Sequence of chain 1.N:
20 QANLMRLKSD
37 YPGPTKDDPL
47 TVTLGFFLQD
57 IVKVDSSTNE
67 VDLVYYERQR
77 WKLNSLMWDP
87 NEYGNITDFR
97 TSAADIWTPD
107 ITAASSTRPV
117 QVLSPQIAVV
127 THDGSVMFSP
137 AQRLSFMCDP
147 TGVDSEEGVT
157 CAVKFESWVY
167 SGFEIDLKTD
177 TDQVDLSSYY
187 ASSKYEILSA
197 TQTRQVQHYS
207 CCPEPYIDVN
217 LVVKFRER

Sequence of chain 1.O:
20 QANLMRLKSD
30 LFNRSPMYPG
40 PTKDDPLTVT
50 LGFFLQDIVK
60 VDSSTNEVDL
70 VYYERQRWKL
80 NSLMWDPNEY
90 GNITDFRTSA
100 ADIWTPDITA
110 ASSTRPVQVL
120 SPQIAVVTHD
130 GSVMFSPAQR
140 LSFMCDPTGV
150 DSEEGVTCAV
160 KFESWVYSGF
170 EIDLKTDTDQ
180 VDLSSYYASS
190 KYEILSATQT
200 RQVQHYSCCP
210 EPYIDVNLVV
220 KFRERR

Binding-site contacts:
Ligand atom OAJ contacts residue TYR72 of chain 1.O at 3.4 Å.
Ligand atom CAF contacts residue CYS207 of chain 1.N at 4.2 Å (hydrophobic).
Ligand atom CAQ contacts residue TYR212 of chain 1.N at 4.4 Å (hydrophobic).
Ligand atom CAR contacts residue GLU162 of chain 1.N at 4.0 Å.
Ligand atom NAY contacts residue TRP164 of chain 1.N at 2.9 Å (h-bond).
Ligand atom CAS contacts residue SER163 of chain 1.N at 3.7 Å.
Ligand atom CAI contacts residue TYR72 of chain 1.O at 3.9 Å (hydrophobic).
Ligand atom CAL contacts residue SER184 of chain 1.O at 4.3 Å.
Ligand atom OAO contacts residue TYR205 of chain 1.N at 3.8 Å.
Ligand atom CAX contacts residue GLU162 of chain 1.N at 4.1 Å.
Ligand atom CAU contacts residue TYR212 of chain 1.N at 3.5 Å (hydrophobic).
Ligand atom CAL contacts residue TYR205 of chain 1.N at 3.7 Å (hydrophobic).
Ligand atom CAD contacts residue SER135 of chain 1.O at 3.9 Å.
Ligand atom CAS contacts residue TYR212 of chain 1.N at 4.0 Å (hydrophobic).
Ligand atom OAJ contacts residue PHE53 of chain 1.O at 3.5 Å.
Ligand atom CAS contacts residue GLU162 of chain 1.N at 4.3 Å.
Ligand atom CAI contacts residue SER184 of chain 1.O at 4.2 Å.
Ligand atom CAV contacts residue TRP164 of chain 1.N at 3.8 Å (hydrophobic).
Ligand atom CAX contacts residue TRP164 of chain 1.N at 3.3 Å (hydrophobic).
Ligand atom OAO contacts residue GLU162 of chain 1.N at 4.0 Å.
Ligand atom CAE contacts residue PHE53 of chain 1.O at 3.7 Å (hydrophobic).
Ligand atom CAP contacts residue TYR205 of chain 1.N at 3.4 Å (hydrophobic).
Ligand atom CAT contacts residue TYR212 of chain 1.N at 3.9 Å (hydrophobic).
Ligand atom CAD contacts residue ARG74 of chain 1.O at 3.4 Å.
Ligand atom CAW contacts residue TRP164 of chain 1.N at 3.6 Å (hydrophobic).
Ligand atom CAE contacts residue CYS207 of chain 1.N at 4.3 Å (hydrophobic).
Ligand atom CAR contacts residue TYR212 of chain 1.N at 4.0 Å (hydrophobic).
Ligand atom CAC contacts residue SER135 of chain 1.O at 3.8 Å.
Ligand atom CAF contacts residue PHE53 of chain 1.O at 3.6 Å (hydrophobic).
Ligand atom CAM contacts residue TYR205 of chain 1.N at 3.5 Å (hydrophobic).
Ligand atom NAH contacts residue TYR72 of chain 1.O at 4.0 Å.
Ligand atom CAU contacts residue CYS208 of chain 1.N at 4.4 Å (hydrophobic).
Ligand atom CAE contacts residue ARG74 of chain 1.O at 3.3 Å.
Ligand atom OAJ contacts residue SER184 of chain 1.O at 3.5 Å (h-bond).
Ligand atom CAQ contacts residue GLU162 of chain 1.N at 3.0 Å.
Ligand atom NAY contacts residue SER163 of chain 1.N at 4.4 Å.
Ligand atom CAN contacts residue CYS207 of chain 1.N at 4.3 Å (hydrophobic).
Ligand atom CAA contacts residue CYS207 of chain 1.N at 4.4 Å (hydrophobic).
Ligand atom CAS contacts residue TRP164 of chain 1.N at 3.6 Å (hydrophobic).
Ligand atom CAP contacts residue GLU162 of chain 1.N at 3.4 Å.

A small-molecule ligand and the protein it binds are described below.
Small molecule (SMILES): O=C1C[C@@H]2OCC=C3CN4CC[C@]56c7ccccc7N1[C@H]5[C@H]2[C@H]3C[C@H]46